Sequence of chain 1.M:
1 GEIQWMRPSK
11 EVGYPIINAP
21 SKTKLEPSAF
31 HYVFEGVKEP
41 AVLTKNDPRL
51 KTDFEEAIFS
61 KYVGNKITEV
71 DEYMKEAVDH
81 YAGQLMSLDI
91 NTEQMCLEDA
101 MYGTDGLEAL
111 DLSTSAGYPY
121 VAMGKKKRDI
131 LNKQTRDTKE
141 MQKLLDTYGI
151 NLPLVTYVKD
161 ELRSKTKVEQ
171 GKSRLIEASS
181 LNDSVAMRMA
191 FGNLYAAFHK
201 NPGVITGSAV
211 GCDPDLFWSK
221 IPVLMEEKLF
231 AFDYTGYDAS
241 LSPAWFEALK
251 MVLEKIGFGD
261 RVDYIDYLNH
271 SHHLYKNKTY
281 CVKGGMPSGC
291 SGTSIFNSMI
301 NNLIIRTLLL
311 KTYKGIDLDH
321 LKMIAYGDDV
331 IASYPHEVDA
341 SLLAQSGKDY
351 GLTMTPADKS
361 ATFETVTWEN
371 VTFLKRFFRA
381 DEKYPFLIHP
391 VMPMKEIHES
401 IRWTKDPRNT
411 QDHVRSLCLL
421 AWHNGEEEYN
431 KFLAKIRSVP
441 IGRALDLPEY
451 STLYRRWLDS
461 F

A small-molecule ligand and the protein it binds are described below.
Small molecule (SMILES): Nc1nc(=O)c2ncn([C@@H]3O[C@H](CO[P](=O)(O)O[C@H]4[C@@H](O)[C@H](n5cnc6c(N)ncnc65)O[C@@H]4CO[P](=O)(O)O[C@H]4[C@@H](O)[C@H](n5cnc6c(=O)nc(N)[nH]c65)O[C@@H]4CO[P](=O)(O)O[C@H]4[C@@H](O)[C@H](n5cnc6c(=O)nc(N)[nH]c65)O[C@@H]4COP(=O)=O)[C@@H](O)[C@H]3O)c2[nH]1

Binding-site contacts:
Ligand atom OP1 contacts residue MET123 of chain 1.M at 3.6 Å.
Ligand atom C4' contacts residue VAL121 of chain 1.M at 4.1 Å (hydrophobic).
Ligand atom O4' contacts residue VAL121 of chain 1.M at 4.2 Å.
Ligand atom C4' contacts residue GLY124 of chain 1.M at 4.1 Å.
Ligand atom O4' contacts residue ILE17 of chain 1.M at 3.9 Å.
Ligand atom O3' contacts residue GLY124 of chain 1.M at 3.4 Å.
Ligand atom C5' contacts residue ALA122 of chain 1.M at 3.4 Å (hydrophobic).
Ligand atom C3' contacts residue ILE16 of chain 1.M at 4.2 Å (hydrophobic).
Ligand atom C5' contacts residue ASN18 of chain 1.M at 3.9 Å.
Ligand atom C4' contacts residue ILE17 of chain 1.M at 4.2 Å (hydrophobic).
Ligand atom N7 contacts residue ASN18 of chain 1.M at 4.5 Å.
Ligand atom C5' contacts residue VAL121 of chain 1.M at 4.4 Å (hydrophobic).
Ligand atom N9 contacts residue ASN18 of chain 1.M at 3.7 Å.
Ligand atom C1' contacts residue ASN18 of chain 1.M at 3.6 Å.
Ligand atom C4 contacts residue ASN18 of chain 1.M at 4.1 Å.
Ligand atom C5' contacts residue ILE16 of chain 1.M at 3.7 Å (hydrophobic).
Ligand atom O2' contacts residue ILE16 of chain 1.M at 4.1 Å.
Ligand atom C2' contacts residue GLY124 of chain 1.M at 4.2 Å.
Ligand atom C3' contacts residue GLY124 of chain 1.M at 4.1 Å.
Ligand atom O4' contacts residue ILE16 of chain 1.M at 4.0 Å.
Ligand atom OP1 contacts residue ASN18 of chain 1.M at 4.1 Å.
Ligand atom O5' contacts residue ASN18 of chain 1.M at 3.4 Å (h-bond).
Ligand atom C4' contacts residue ILE16 of chain 1.M at 3.2 Å (hydrophobic).
Ligand atom P contacts residue ASN18 of chain 1.M at 4.2 Å.
Ligand atom O2' contacts residue GLY124 of chain 1.M at 3.1 Å.
Ligand atom O3' contacts residue ILE16 of chain 1.M at 4.1 Å.
Ligand atom OP1 contacts residue ALA122 of chain 1.M at 4.2 Å.
Ligand atom O2' contacts residue VAL121 of chain 1.M at 4.0 Å.
Ligand atom C4' contacts residue ALA122 of chain 1.M at 4.0 Å (hydrophobic).
Ligand atom C4' contacts residue ASN18 of chain 1.M at 3.8 Å.
Ligand atom C8 contacts residue ASN18 of chain 1.M at 4.0 Å.
Ligand atom O3' contacts residue MET123 of chain 1.M at 4.0 Å.
Ligand atom O4' contacts residue ASN18 of chain 1.M at 2.9 Å (h-bond).
Ligand atom C5' contacts residue GLY124 of chain 1.M at 4.2 Å.